Sequence of chain 12.F:
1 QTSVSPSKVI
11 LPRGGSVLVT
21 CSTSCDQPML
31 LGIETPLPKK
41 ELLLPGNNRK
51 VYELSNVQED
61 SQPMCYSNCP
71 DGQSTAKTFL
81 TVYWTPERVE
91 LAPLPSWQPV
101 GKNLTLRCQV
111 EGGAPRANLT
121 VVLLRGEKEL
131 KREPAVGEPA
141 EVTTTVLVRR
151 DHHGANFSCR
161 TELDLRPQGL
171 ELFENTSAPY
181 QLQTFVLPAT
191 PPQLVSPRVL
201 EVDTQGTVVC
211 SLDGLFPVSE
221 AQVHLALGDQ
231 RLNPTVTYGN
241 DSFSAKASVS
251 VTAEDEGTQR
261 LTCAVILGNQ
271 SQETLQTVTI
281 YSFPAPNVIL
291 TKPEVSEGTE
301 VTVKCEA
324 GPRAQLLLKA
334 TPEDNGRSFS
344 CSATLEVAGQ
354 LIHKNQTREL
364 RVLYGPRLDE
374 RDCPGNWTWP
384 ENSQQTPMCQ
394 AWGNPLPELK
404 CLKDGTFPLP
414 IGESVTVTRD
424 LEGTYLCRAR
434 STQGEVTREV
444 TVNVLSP

Binding-site contacts:
Ligand atom O7 contacts residue ASN358 of chain 12.F at 3.3 Å (h-bond).
Ligand atom C1 contacts residue ASN358 of chain 12.F at 1.4 Å.
Ligand atom N2 contacts residue ASN358 of chain 12.F at 2.9 Å (h-bond).
Ligand atom C5 contacts residue ASN358 of chain 12.F at 3.6 Å.
Ligand atom C4 contacts residue ASN358 of chain 12.F at 4.2 Å.
Ligand atom C2 contacts residue ASN358 of chain 12.F at 2.5 Å.
Ligand atom O7 contacts residue SER343 of chain 12.F at 4.3 Å.
Ligand atom O5 contacts residue ASN358 of chain 12.F at 2.4 Å (h-bond).
Ligand atom O7 contacts residue SER345 of chain 12.F at 4.2 Å.
Ligand atom C7 contacts residue ASN358 of chain 12.F at 3.4 Å.
Ligand atom C3 contacts residue ASN358 of chain 12.F at 3.8 Å.

This small molecule binds to this protein.
Small molecule (SMILES): CC(=O)N[C@@H]1[C@@H](O)[C@H](O)[C@@H](CO)O[C@H]1O